Binding-site contacts:
Ligand atom O25 contacts residue GLY28 of chain 1.C at 3.5 Å (h-bond).
Ligand atom C21 contacts residue MET37 of chain 1.C at 3.6 Å (hydrophobic).
Ligand atom C17 contacts residue MET37 of chain 1.C at 3.4 Å (hydrophobic).
Ligand atom O26 contacts residue TYR108 of chain 1.P at 3.9 Å.
Ligand atom C22 contacts residue HIS59 of chain 1.P at 4.0 Å.
Ligand atom C04 contacts residue PHE167 of chain 1.P at 3.8 Å (hydrophobic).
Ligand atom C05 contacts residue MET37 of chain 1.C at 3.7 Å (hydrophobic).
Ligand atom O08 contacts residue MET37 of chain 1.C at 3.7 Å.
Ligand atom C27 contacts residue GLY60 of chain 1.P at 3.6 Å.
Ligand atom O26 contacts residue ALA33 of chain 1.C at 3.7 Å.
Ligand atom C09 contacts residue PHE53 of chain 1.C at 3.7 Å (hydrophobic).
Ligand atom C29 contacts residue MET152 of chain 1.P at 3.8 Å (hydrophobic).
Ligand atom C10 contacts residue THR26 of chain 1.C at 3.8 Å.
Ligand atom C20 contacts residue MET37 of chain 1.C at 3.7 Å (hydrophobic).
Ligand atom C07 contacts residue MET37 of chain 1.C at 3.7 Å (hydrophobic).
Ligand atom C01 contacts residue LEU159 of chain 1.P at 3.7 Å (hydrophobic).
Ligand atom C27 contacts residue LEU29 of chain 1.C at 3.9 Å (hydrophobic).
Ligand atom O16 contacts residue THR156 of chain 1.P at 3.4 Å.
Ligand atom C12 contacts residue MET37 of chain 1.C at 3.5 Å (hydrophobic).
Ligand atom C07 contacts residue PHE53 of chain 1.C at 3.8 Å (hydrophobic).
Ligand atom C11 contacts residue MET37 of chain 1.C at 3.8 Å (hydrophobic).
Ligand atom C18 contacts residue MET37 of chain 1.C at 3.6 Å (hydrophobic).
Ligand atom C15 contacts residue ASP160 of chain 1.P at 4.0 Å.
Ligand atom C15 contacts residue PRO56 of chain 1.P at 3.3 Å (hydrophobic).
Ligand atom O16 contacts residue HIS59 of chain 1.P at 3.6 Å.
Ligand atom C21 contacts residue GLY60 of chain 1.P at 4.0 Å.
Ligand atom C27 contacts residue ALA33 of chain 1.C at 3.7 Å (hydrophobic).
Ligand atom C01 contacts residue PHE167 of chain 1.P at 3.5 Å (hydrophobic).
Ligand atom O13 contacts residue MET37 of chain 1.C at 3.7 Å.
Ligand atom O08 contacts residue PHE53 of chain 1.C at 3.4 Å.
Ligand atom C22 contacts residue MET37 of chain 1.C at 3.4 Å (hydrophobic).
Ligand atom C04 contacts residue MET37 of chain 1.C at 3.9 Å (hydrophobic).
Ligand atom C06 contacts residue MET37 of chain 1.C at 3.7 Å (hydrophobic).
Ligand atom C19 contacts residue MET37 of chain 1.C at 3.8 Å (hydrophobic).
Ligand atom C27 contacts residue GLY28 of chain 1.C at 3.6 Å.
Ligand atom C23 contacts residue PRO56 of chain 1.P at 3.6 Å (hydrophobic).
Ligand atom C15 contacts residue HIS59 of chain 1.P at 3.5 Å.
Ligand atom C14 contacts residue PRO56 of chain 1.P at 3.2 Å (hydrophobic).
Ligand atom C29 contacts residue VAL424 of chain 1.P at 3.8 Å (hydrophobic).
Ligand atom O28 contacts residue TYR108 of chain 1.P at 3.8 Å.

This small molecule binds to this protein.
Small molecule (SMILES): C=C(C)[C@H]1Cc2c(ccc3c2O[C@@H]2COc4cc(OC)c(OC)cc4[C@@H]2C3=O)O1

Sequence of chain 1.P:
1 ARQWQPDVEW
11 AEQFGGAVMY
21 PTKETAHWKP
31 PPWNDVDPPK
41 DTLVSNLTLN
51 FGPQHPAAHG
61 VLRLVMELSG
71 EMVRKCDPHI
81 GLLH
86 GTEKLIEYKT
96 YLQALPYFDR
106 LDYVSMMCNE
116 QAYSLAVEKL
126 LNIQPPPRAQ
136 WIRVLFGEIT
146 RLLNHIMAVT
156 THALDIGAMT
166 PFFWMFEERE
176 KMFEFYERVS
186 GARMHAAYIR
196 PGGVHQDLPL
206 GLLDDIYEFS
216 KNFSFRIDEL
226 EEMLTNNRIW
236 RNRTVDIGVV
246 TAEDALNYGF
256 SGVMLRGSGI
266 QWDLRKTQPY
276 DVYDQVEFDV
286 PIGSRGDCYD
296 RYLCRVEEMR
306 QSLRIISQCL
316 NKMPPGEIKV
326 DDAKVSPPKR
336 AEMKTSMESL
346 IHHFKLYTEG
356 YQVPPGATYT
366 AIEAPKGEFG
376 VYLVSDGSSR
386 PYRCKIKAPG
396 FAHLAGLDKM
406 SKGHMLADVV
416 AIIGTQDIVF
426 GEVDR

Sequence of chain 1.C:
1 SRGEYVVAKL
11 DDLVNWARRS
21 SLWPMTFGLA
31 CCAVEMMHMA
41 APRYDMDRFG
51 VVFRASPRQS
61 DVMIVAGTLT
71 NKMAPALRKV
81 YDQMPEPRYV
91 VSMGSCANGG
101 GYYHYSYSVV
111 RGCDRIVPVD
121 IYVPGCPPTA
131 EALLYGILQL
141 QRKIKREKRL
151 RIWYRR